The small molecule below binds the protein below.
Small molecule (SMILES): CC(=O)N[C@H]1[C@H](O[C@H]2[C@H](O)[C@@H](NC(C)=O)CO[C@@H]2CO)O[C@H](CO)[C@@H](O[C@@H]2O[C@H](CO)[C@@H](O)[C@H](O)[C@@H]2O)[C@@H]1O

Binding-site contacts:
Ligand atom C1 contacts residue THR193 of chain 1.A at 4.1 Å.
Ligand atom C7 contacts residue LEU139 of chain 1.A at 4.1 Å (hydrophobic).
Ligand atom O6 contacts residue ALA138 of chain 1.A at 3.9 Å.
Ligand atom O3 contacts residue LEU142 of chain 1.A at 4.1 Å.
Ligand atom N2 contacts residue LEU142 of chain 1.A at 4.3 Å.
Ligand atom C2 contacts residue ASN191 of chain 1.A at 3.0 Å.
Ligand atom C3 contacts residue ASN191 of chain 1.A at 4.4 Å.
Ligand atom C3 contacts residue LEU139 of chain 1.A at 3.8 Å (hydrophobic).
Ligand atom C7 contacts residue LEU142 of chain 1.A at 3.8 Å (hydrophobic).
Ligand atom C6 contacts residue ASP135 of chain 1.A at 3.9 Å.
Ligand atom O5 contacts residue ASP135 of chain 1.A at 3.9 Å.
Ligand atom C6 contacts residue TYR194 of chain 1.A at 4.0 Å (hydrophobic).
Ligand atom O7 contacts residue THR193 of chain 1.A at 3.9 Å.
Ligand atom C8 contacts residue ALA138 of chain 1.A at 3.5 Å (hydrophobic).
Ligand atom O6 contacts residue ASP135 of chain 1.A at 2.7 Å (salt-bridge).
Ligand atom O6 contacts residue TYR194 of chain 1.A at 3.7 Å.
Ligand atom O3 contacts residue LEU139 of chain 1.A at 3.5 Å.
Ligand atom O5 contacts residue TYR194 of chain 1.A at 3.9 Å.
Ligand atom O7 contacts residue ASN191 of chain 1.A at 3.7 Å.
Ligand atom C6 contacts residue ALA138 of chain 1.A at 4.2 Å (hydrophobic).
Ligand atom N2 contacts residue LEU139 of chain 1.A at 3.5 Å.
Ligand atom C5 contacts residue ASP135 of chain 1.A at 4.3 Å.
Ligand atom C8 contacts residue LEU142 of chain 1.A at 3.8 Å (hydrophobic).
Ligand atom C5 contacts residue ASN191 of chain 1.A at 4.4 Å.
Ligand atom C4 contacts residue ASP135 of chain 1.A at 4.4 Å.
Ligand atom C8 contacts residue LEU197 of chain 1.A at 3.7 Å (hydrophobic).
Ligand atom C5 contacts residue THR193 of chain 1.A at 3.7 Å.
Ligand atom C7 contacts residue ASN191 of chain 1.A at 3.5 Å.
Ligand atom C2 contacts residue LEU139 of chain 1.A at 4.3 Å (hydrophobic).
Ligand atom O5 contacts residue ASN191 of chain 1.A at 3.2 Å (h-bond).
Ligand atom C8 contacts residue LEU139 of chain 1.A at 4.0 Å (hydrophobic).
Ligand atom C8 contacts residue ASN191 of chain 1.A at 4.4 Å.
Ligand atom O5 contacts residue THR193 of chain 1.A at 3.9 Å.
Ligand atom C6 contacts residue THR193 of chain 1.A at 3.7 Å.
Ligand atom C1 contacts residue ASN191 of chain 1.A at 2.3 Å.
Ligand atom N2 contacts residue ASN191 of chain 1.A at 3.1 Å (h-bond).
Ligand atom O7 contacts residue LEU142 of chain 1.A at 4.0 Å.

Sequence of chain 1.A:
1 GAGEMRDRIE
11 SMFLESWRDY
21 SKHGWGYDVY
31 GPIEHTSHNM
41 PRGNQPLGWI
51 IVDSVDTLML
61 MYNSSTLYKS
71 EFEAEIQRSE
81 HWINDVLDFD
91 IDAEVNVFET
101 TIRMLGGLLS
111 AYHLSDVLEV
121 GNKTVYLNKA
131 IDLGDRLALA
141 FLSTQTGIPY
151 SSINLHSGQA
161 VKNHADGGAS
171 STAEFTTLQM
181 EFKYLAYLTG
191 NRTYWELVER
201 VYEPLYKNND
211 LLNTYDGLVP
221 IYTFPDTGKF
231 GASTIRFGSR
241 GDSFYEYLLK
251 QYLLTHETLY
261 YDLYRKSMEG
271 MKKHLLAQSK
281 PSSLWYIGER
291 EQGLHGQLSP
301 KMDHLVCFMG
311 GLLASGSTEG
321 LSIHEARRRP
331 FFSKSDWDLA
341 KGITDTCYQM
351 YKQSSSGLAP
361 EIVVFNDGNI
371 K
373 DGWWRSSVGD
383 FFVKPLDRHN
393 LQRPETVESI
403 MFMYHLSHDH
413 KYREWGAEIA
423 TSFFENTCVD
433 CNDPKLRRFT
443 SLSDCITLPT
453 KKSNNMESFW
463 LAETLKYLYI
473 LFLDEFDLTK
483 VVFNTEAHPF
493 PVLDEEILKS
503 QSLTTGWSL